Sequence of chain 1.B:
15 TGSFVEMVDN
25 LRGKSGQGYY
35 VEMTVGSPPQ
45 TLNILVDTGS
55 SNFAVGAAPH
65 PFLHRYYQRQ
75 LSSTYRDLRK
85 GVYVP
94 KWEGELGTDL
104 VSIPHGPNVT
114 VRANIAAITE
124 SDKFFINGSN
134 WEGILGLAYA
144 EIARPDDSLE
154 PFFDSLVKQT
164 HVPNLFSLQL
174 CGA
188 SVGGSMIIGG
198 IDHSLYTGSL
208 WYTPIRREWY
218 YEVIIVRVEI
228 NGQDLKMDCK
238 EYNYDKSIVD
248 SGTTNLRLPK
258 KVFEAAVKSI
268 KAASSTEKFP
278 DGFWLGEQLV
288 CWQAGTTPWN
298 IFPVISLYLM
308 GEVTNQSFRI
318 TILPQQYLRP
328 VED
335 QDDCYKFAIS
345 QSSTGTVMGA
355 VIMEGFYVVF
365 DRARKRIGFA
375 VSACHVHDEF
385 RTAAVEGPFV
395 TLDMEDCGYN

This protein binds this small molecule.
Small molecule (SMILES): Nc1nc2ccccc2nc1N1CCCC1

Binding-site contacts:
Ligand atom C13 contacts residue ASP247 of chain 1.B at 4.0 Å.
Ligand atom C10 contacts residue SER54 of chain 1.B at 4.4 Å.
Ligand atom C2 contacts residue PHE127 of chain 1.B at 3.7 Å (hydrophobic).
Ligand atom C13 contacts residue ARG254 of chain 1.B at 4.4 Å.
Ligand atom C4 contacts residue PHE127 of chain 1.B at 4.5 Å (hydrophobic).
Ligand atom C1 contacts residue PRO89 of chain 1.B at 3.5 Å (hydrophobic).
Ligand atom N12 contacts residue GLY53 of chain 1.B at 3.4 Å.
Ligand atom C10 contacts residue ASP247 of chain 1.B at 4.3 Å.
Ligand atom C10 contacts residue ASP51 of chain 1.B at 3.9 Å.
Ligand atom C5 contacts residue PRO89 of chain 1.B at 4.4 Å (hydrophobic).
Ligand atom C14 contacts residue THR250 of chain 1.B at 3.5 Å.
Ligand atom C1 contacts residue TRP95 of chain 1.B at 4.4 Å (hydrophobic).
Ligand atom N12 contacts residue ASP247 of chain 1.B at 3.4 Å (salt-bridge).
Ligand atom C1 contacts residue PHE127 of chain 1.B at 4.2 Å (hydrophobic).
Ligand atom C15 contacts residue ASP247 of chain 1.B at 3.8 Å.
Ligand atom C10 contacts residue GLY53 of chain 1.B at 4.3 Å.
Ligand atom C14 contacts residue ASP247 of chain 1.B at 3.7 Å.
Ligand atom N11 contacts residue ASP247 of chain 1.B at 3.9 Å.
Ligand atom N8 contacts residue ASP51 of chain 1.B at 3.7 Å.
Ligand atom C16 contacts residue ASP247 of chain 1.B at 3.5 Å.
Ligand atom C4 contacts residue ILE137 of chain 1.B at 4.0 Å (hydrophobic).
Ligand atom C14 contacts residue ARG254 of chain 1.B at 4.0 Å.
Ligand atom N8 contacts residue SER54 of chain 1.B at 3.8 Å.
Ligand atom C2 contacts residue TRP95 of chain 1.B at 3.8 Å (hydrophobic).
Ligand atom C16 contacts residue THR250 of chain 1.B at 3.4 Å.
Ligand atom N12 contacts residue ASP51 of chain 1.B at 3.3 Å (salt-bridge).
Ligand atom N12 contacts residue SER54 of chain 1.B at 4.0 Å.
Ligand atom C3 contacts residue PRO89 of chain 1.B at 3.3 Å (hydrophobic).